Binding-site contacts:
Ligand atom C7 contacts residue ASN69 of chain 1.D at 3.1 Å.
Ligand atom N2 contacts residue ASN69 of chain 1.D at 2.8 Å (h-bond).
Ligand atom C1 contacts residue ASN69 of chain 1.D at 1.5 Å.
Ligand atom C3 contacts residue ASN69 of chain 1.D at 3.8 Å.
Ligand atom C5 contacts residue ASN69 of chain 1.D at 3.8 Å.
Ligand atom O6 contacts residue ASN69 of chain 1.D at 4.2 Å.
Ligand atom C2 contacts residue ASN69 of chain 1.D at 2.5 Å.
Ligand atom C8 contacts residue ASN69 of chain 1.D at 4.3 Å.
Ligand atom O7 contacts residue ASN69 of chain 1.D at 3.0 Å.
Ligand atom C4 contacts residue ASN69 of chain 1.D at 4.2 Å.
Ligand atom O5 contacts residue ASN69 of chain 1.D at 2.5 Å (h-bond).

This small molecule binds to this protein.
Small molecule (SMILES): CC(=O)N[C@@H]1[C@@H](O)[C@H](O)[C@@H](CO)O[C@H]1O

Sequence of chain 1.D:
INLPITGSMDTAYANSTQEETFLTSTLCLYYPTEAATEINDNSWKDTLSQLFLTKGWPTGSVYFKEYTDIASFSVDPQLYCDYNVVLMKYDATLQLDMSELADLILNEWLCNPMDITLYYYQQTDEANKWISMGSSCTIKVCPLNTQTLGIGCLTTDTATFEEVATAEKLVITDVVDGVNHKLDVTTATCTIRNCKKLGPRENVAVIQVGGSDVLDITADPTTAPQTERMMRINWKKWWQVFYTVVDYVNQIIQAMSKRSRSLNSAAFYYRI